The small molecule below binds the protein below.
Small molecule (SMILES): CC(=O)N[C@H]1[C@H](O[C@H]2[C@H](O)[C@@H](NC(C)=O)CO[C@@H]2CO)O[C@H](CO)[C@@H](O)[C@@H]1O

Binding-site contacts:
Ligand atom O7 contacts residue NAG1 of chain 1.QB at 4.0 Å.
Ligand atom C3 contacts residue ASN378 of chain 1.K at 3.9 Å.
Ligand atom C8 contacts residue THR364 of chain 1.K at 3.1 Å.
Ligand atom O5 contacts residue SER380 of chain 1.K at 4.2 Å.
Ligand atom C1 contacts residue SER380 of chain 1.K at 3.9 Å.
Ligand atom N2 contacts residue ASN378 of chain 1.K at 3.0 Å (h-bond).
Ligand atom C1 contacts residue ASN378 of chain 1.K at 1.5 Å.
Ligand atom O3 contacts residue GLN355 of chain 1.K at 3.8 Å.
Ligand atom C4 contacts residue ASN378 of chain 1.K at 4.4 Å.
Ligand atom C8 contacts residue THR365 of chain 1.K at 3.7 Å.
Ligand atom O5 contacts residue ASN378 of chain 1.K at 2.5 Å (h-bond).
Ligand atom C4 contacts residue GLN355 of chain 1.K at 4.3 Å.
Ligand atom C7 contacts residue NAG1 of chain 1.QB at 4.2 Å.
Ligand atom C8 contacts residue NAG1 of chain 1.QB at 3.6 Å.
Ligand atom C5 contacts residue ASN378 of chain 1.K at 3.8 Å.
Ligand atom O7 contacts residue ASN378 of chain 1.K at 3.2 Å (h-bond).
Ligand atom O4 contacts residue GLN355 of chain 1.K at 3.5 Å (h-bond).
Ligand atom O7 contacts residue GLN355 of chain 1.K at 4.3 Å.
Ligand atom C5 contacts residue SER380 of chain 1.K at 4.4 Å.
Ligand atom C7 contacts residue ASN378 of chain 1.K at 3.2 Å.
Ligand atom C3 contacts residue GLN355 of chain 1.K at 3.7 Å.
Ligand atom C2 contacts residue ASN378 of chain 1.K at 2.6 Å.
Ligand atom C1 contacts residue GLN355 of chain 1.K at 4.4 Å.
Ligand atom C8 contacts residue ASN378 of chain 1.K at 4.1 Å.

Sequence of chain 1.K:
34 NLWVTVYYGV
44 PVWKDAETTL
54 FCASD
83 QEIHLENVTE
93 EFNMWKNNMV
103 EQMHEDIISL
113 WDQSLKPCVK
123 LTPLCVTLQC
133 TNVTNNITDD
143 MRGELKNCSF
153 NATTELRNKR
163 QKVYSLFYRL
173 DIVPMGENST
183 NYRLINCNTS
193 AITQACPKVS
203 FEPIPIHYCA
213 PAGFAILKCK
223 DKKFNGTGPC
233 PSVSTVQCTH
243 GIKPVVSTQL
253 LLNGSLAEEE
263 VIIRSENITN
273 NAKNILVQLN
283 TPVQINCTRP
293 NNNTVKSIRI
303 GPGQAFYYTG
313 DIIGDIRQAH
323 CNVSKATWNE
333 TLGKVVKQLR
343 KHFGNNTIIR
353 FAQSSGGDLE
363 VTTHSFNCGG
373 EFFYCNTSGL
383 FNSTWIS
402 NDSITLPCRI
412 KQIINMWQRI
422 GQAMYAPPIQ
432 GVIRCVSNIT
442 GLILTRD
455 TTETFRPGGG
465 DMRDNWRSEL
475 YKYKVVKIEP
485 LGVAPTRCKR